Binding-site contacts:
Ligand atom O1A contacts residue ARG227 of chain 2.B at 2.7 Å (salt-bridge).
Ligand atom O3' contacts residue ASN13 of chain 1.B at 2.9 Å (h-bond).
Ligand atom O1B contacts residue MG1 of chain 1.N at 2.1 Å.
Ligand atom C2 contacts residue ASN13 of chain 1.B at 3.5 Å.
Ligand atom C2' contacts residue PHE51 of chain 1.A at 3.5 Å (hydrophobic).
Ligand atom C1' contacts residue PHE51 of chain 1.A at 3.4 Å (hydrophobic).
Ligand atom C3' contacts residue VAL50 of chain 1.A at 3.3 Å (hydrophobic).
Ligand atom C2' contacts residue VAL50 of chain 1.A at 3.6 Å (hydrophobic).
Ligand atom N6 contacts residue ARG266 of chain 1.A at 3.4 Å.
Ligand atom O2G contacts residue MG1 of chain 1.N at 2.1 Å.
Ligand atom O3G contacts residue ARG246 of chain 2.B at 3.1 Å (salt-bridge).
Ligand atom O3' contacts residue VAL50 of chain 1.A at 2.9 Å (h-bond).
Ligand atom O2B contacts residue CZF1 of chain 1.P at 3.6 Å.
Ligand atom N6 contacts residue ASN252 of chain 2.B at 3.2 Å (h-bond).
Ligand atom N7 contacts residue ARG227 of chain 2.B at 3.6 Å.
Ligand atom O2G contacts residue LYS417 of chain 2.B at 2.8 Å (salt-bridge).
Ligand atom N9 contacts residue PHE51 of chain 1.A at 3.4 Å.
Ligand atom O3B contacts residue LYS271 of chain 1.A at 3.5 Å (salt-bridge).
Ligand atom O2B contacts residue LYS271 of chain 1.A at 2.8 Å (salt-bridge).
Ligand atom N3 contacts residue ASN13 of chain 1.B at 2.9 Å (h-bond).
Ligand atom C3' contacts residue CZF1 of chain 1.P at 3.5 Å.
Ligand atom N3A contacts residue LYS248 of chain 2.B at 3.4 Å (salt-bridge).
Ligand atom O4' contacts residue ASN13 of chain 1.B at 3.5 Å.
Ligand atom PA contacts residue LYS248 of chain 2.B at 3.6 Å.
Ligand atom C4 contacts residue ARG227 of chain 2.B at 3.2 Å.
Ligand atom O1G contacts residue ARG246 of chain 2.B at 3.0 Å (salt-bridge).
Ligand atom O1G contacts residue LYS248 of chain 2.B at 3.2 Å (salt-bridge).
Ligand atom C5 contacts residue ARG227 of chain 2.B at 3.5 Å.
Ligand atom O3B contacts residue MG1 of chain 1.N at 3.5 Å.
Ligand atom O2B contacts residue HIS270 of chain 1.A at 3.1 Å.
Ligand atom O4' contacts residue ARG227 of chain 2.B at 3.2 Å (salt-bridge).
Ligand atom N3 contacts residue ARG227 of chain 2.B at 3.5 Å (salt-bridge).
Ligand atom C5' contacts residue VAL11 of chain 1.B at 3.4 Å (hydrophobic).
Ligand atom N9 contacts residue ARG227 of chain 2.B at 3.5 Å (salt-bridge).
Ligand atom O1A contacts residue LYS248 of chain 2.B at 2.8 Å (salt-bridge).
Ligand atom O2A contacts residue HIS270 of chain 1.A at 2.5 Å (h-bond).
Ligand atom O2G contacts residue CZF1 of chain 1.P at 2.8 Å (h-bond).
Ligand atom PB contacts residue MG1 of chain 1.N at 3.4 Å.
Ligand atom O1B contacts residue CZF1 of chain 1.P at 2.8 Å (h-bond).
Ligand atom PG contacts residue MG1 of chain 1.N at 3.3 Å.

Sequence of chain 1.B:
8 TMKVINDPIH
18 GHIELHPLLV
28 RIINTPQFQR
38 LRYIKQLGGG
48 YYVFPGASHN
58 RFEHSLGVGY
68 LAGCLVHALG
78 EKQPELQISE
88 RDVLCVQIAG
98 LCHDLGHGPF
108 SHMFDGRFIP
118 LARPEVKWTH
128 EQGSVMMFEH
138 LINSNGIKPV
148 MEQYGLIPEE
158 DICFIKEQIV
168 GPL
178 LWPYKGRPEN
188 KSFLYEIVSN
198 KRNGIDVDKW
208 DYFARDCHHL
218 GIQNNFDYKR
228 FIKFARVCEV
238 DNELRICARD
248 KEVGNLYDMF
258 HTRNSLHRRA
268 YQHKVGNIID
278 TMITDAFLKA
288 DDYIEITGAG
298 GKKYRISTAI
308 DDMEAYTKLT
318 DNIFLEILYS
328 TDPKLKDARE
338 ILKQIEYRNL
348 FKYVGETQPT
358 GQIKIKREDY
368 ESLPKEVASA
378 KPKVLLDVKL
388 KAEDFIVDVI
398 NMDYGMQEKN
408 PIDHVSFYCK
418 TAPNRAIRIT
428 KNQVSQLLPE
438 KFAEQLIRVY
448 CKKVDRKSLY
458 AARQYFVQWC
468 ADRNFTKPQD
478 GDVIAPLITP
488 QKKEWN

The small molecule below binds the protein below.
Small molecule (SMILES): Nc1ncnc2c1ncn2[C@H]1C[C@H](O)[C@@H](CO[P](=O)(O)N[P](=O)(O)OP(=O)(O)O)O1

Sequence of chain 2.B:
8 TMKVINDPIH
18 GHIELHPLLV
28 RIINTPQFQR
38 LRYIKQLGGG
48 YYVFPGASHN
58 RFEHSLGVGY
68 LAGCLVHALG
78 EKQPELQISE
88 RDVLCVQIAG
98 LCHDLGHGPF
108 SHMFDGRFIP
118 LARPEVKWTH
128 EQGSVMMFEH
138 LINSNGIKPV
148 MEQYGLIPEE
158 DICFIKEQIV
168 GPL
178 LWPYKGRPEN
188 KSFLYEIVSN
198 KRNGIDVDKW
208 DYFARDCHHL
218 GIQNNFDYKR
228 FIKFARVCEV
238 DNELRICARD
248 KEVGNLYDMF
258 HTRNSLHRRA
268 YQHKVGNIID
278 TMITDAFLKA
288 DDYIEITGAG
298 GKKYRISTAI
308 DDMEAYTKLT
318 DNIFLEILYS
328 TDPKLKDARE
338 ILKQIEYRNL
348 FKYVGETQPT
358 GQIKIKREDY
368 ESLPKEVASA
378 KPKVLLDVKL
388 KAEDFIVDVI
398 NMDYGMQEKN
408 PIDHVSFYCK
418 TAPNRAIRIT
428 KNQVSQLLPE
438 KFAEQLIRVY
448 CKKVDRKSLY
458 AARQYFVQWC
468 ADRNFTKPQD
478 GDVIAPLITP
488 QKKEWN

Sequence of chain 1.A:
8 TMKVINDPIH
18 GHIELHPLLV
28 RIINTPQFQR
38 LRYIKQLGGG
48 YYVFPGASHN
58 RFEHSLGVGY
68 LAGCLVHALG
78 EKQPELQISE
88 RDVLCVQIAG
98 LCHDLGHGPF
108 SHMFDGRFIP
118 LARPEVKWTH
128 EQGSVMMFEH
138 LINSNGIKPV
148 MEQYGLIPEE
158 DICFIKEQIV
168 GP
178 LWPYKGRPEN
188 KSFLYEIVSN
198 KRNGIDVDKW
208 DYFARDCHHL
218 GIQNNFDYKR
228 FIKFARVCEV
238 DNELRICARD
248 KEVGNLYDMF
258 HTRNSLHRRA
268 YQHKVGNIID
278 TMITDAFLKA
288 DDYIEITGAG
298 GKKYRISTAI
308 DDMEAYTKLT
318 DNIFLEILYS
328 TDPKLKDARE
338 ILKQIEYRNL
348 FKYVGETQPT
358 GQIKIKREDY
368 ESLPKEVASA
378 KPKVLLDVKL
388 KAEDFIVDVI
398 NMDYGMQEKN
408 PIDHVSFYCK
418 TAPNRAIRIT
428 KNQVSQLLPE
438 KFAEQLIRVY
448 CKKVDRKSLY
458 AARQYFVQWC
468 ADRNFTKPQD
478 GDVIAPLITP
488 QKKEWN